This small molecule binds to this protein.
Small molecule (SMILES): C=C(C)[C@H]1CC[NH+]2CCC[C@H](C)[C@@]2(C)C1

Sequence of chain 1.B:
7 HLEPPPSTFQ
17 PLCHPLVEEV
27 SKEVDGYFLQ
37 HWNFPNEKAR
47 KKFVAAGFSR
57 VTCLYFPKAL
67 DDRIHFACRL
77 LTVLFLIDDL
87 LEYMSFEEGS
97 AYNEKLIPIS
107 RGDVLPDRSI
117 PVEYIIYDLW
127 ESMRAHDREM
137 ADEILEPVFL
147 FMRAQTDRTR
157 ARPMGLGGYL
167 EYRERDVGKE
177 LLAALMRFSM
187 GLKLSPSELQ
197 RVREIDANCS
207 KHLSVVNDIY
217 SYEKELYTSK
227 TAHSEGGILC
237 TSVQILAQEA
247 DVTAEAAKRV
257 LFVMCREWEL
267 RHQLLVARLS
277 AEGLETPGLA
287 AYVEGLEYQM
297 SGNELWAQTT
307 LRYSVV

Binding-site contacts:
Ligand atom CAH contacts residue POP1 of chain 1.K at 3.2 Å.
Ligand atom CAC contacts residue LEU177 of chain 1.B at 3.8 Å (hydrophobic).
Ligand atom CAH contacts residue PHE81 of chain 1.B at 3.7 Å (hydrophobic).
Ligand atom CAE contacts residue LEU80 of chain 1.B at 4.1 Å (hydrophobic).
Ligand atom CAB contacts residue PHE81 of chain 1.B at 4.1 Å (hydrophobic).
Ligand atom CAO contacts residue VAL173 of chain 1.B at 4.1 Å (hydrophobic).
Ligand atom CAC contacts residue LEU77 of chain 1.B at 4.3 Å (hydrophobic).
Ligand atom CAI contacts residue PHE81 of chain 1.B at 4.1 Å (hydrophobic).
Ligand atom CAD contacts residue PHE147 of chain 1.B at 4.1 Å (hydrophobic).
Ligand atom CAK contacts residue ASN299 of chain 1.B at 4.2 Å.
Ligand atom CAA contacts residue VAL57 of chain 1.B at 3.7 Å (hydrophobic).
Ligand atom CAD contacts residue ASP172 of chain 1.B at 4.0 Å.
Ligand atom CAA contacts residue TYR61 of chain 1.B at 3.8 Å (hydrophobic).
Ligand atom CAC contacts residue VAL173 of chain 1.B at 4.2 Å (hydrophobic).
Ligand atom CAA contacts residue TRP302 of chain 1.B at 3.9 Å (hydrophobic).
Ligand atom CAB contacts residue LEU77 of chain 1.B at 4.3 Å (hydrophobic).
Ligand atom CAD contacts residue POP1 of chain 1.K at 3.6 Å.
Ligand atom CAF contacts residue PHE147 of chain 1.B at 3.6 Å (hydrophobic).
Ligand atom NAN contacts residue POP1 of chain 1.K at 3.8 Å.
Ligand atom CAL contacts residue TYR61 of chain 1.B at 3.6 Å (hydrophobic).
Ligand atom CAG contacts residue ASN299 of chain 1.B at 4.3 Å.
Ligand atom CAK contacts residue PHE81 of chain 1.B at 3.9 Å (hydrophobic).
Ligand atom CAJ contacts residue LEU178 of chain 1.B at 4.1 Å (hydrophobic).
Ligand atom CAB contacts residue TYR61 of chain 1.B at 3.6 Å (hydrophobic).
Ligand atom NAN contacts residue PHE81 of chain 1.B at 3.6 Å.
Ligand atom CAI contacts residue ASN213 of chain 1.B at 3.9 Å.
Ligand atom CAD contacts residue VAL173 of chain 1.B at 3.3 Å (hydrophobic).
Ligand atom CAB contacts residue LEU178 of chain 1.B at 4.3 Å (hydrophobic).
Ligand atom CAE contacts residue ASP84 of chain 1.B at 4.1 Å.
Ligand atom CAI contacts residue POP1 of chain 1.K at 3.2 Å.
Ligand atom CAA contacts residue ASN299 of chain 1.B at 3.6 Å.
Ligand atom CAF contacts residue LEU80 of chain 1.B at 4.2 Å (hydrophobic).
Ligand atom CAG contacts residue ASN213 of chain 1.B at 3.6 Å.
Ligand atom CAE contacts residue PHE81 of chain 1.B at 3.7 Å (hydrophobic).
Ligand atom CAK contacts residue TYR61 of chain 1.B at 3.5 Å (hydrophobic).
Ligand atom CAC contacts residue PHE147 of chain 1.B at 4.2 Å (hydrophobic).
Ligand atom CAG contacts residue TYR61 of chain 1.B at 4.3 Å (hydrophobic).
Ligand atom CAG contacts residue POP1 of chain 1.K at 4.3 Å.
Ligand atom CAA contacts residue PHE81 of chain 1.B at 3.5 Å (hydrophobic).
Ligand atom CAJ contacts residue VAL173 of chain 1.B at 3.8 Å (hydrophobic).